Binding-site contacts:
Ligand atom O5 contacts residue HIS104 of chain 22.B at 3.1 Å.
Ligand atom O5 contacts residue ASN154 of chain 22.A at 2.3 Å (h-bond).
Ligand atom C2 contacts residue ASN154 of chain 22.A at 2.4 Å.
Ligand atom C3 contacts residue ASN154 of chain 22.A at 3.8 Å.
Ligand atom C1 contacts residue ASN154 of chain 22.A at 1.4 Å.
Ligand atom C1 contacts residue HIS104 of chain 22.B at 3.7 Å.
Ligand atom C5 contacts residue ASN154 of chain 22.A at 3.6 Å.
Ligand atom C8 contacts residue ASN154 of chain 22.A at 3.7 Å.
Ligand atom C8 contacts residue HIS104 of chain 22.B at 4.5 Å.
Ligand atom C7 contacts residue ASN154 of chain 22.A at 3.4 Å.
Ligand atom O7 contacts residue ASN154 of chain 22.A at 3.4 Å (h-bond).
Ligand atom N2 contacts residue ASN154 of chain 22.A at 2.9 Å (h-bond).
Ligand atom C5 contacts residue HIS104 of chain 22.B at 3.2 Å.
Ligand atom C4 contacts residue HIS104 of chain 22.B at 4.5 Å.
Ligand atom C6 contacts residue HIS104 of chain 22.B at 3.5 Å.
Ligand atom C6 contacts residue VAL250 of chain 22.B at 4.3 Å (hydrophobic).
Ligand atom C4 contacts residue ASN154 of chain 22.A at 4.2 Å.

Sequence of chain 22.A:
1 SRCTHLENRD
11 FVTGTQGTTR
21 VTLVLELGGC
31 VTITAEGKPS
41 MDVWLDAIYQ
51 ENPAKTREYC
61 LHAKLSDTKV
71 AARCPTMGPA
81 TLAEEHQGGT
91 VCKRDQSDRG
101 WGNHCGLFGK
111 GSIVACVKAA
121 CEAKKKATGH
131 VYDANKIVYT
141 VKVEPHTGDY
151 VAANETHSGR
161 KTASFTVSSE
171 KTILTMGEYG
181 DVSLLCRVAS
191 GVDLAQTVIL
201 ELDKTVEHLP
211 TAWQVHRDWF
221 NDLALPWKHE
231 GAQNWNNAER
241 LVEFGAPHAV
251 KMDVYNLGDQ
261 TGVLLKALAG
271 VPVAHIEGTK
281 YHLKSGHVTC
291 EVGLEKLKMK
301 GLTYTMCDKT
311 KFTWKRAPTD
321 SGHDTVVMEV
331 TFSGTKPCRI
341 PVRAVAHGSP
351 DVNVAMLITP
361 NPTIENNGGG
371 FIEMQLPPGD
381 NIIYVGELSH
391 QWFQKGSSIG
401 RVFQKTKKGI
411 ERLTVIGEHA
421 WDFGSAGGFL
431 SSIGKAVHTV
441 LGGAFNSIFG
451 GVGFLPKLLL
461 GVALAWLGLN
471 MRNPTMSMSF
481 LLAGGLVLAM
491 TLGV

A protein and the small-molecule ligand that binds it are described below.
Small molecule (SMILES): CC(=O)N[C@H]1[C@H](O[C@H]2[C@H](O)[C@@H](NC(C)=O)CO[C@@H]2CO[C@@H]2O[C@@H](C)[C@@H](O)[C@@H](O)[C@@H]2O)O[C@H](CO)[C@@H](O)[C@@H]1O

Sequence of chain 22.B:
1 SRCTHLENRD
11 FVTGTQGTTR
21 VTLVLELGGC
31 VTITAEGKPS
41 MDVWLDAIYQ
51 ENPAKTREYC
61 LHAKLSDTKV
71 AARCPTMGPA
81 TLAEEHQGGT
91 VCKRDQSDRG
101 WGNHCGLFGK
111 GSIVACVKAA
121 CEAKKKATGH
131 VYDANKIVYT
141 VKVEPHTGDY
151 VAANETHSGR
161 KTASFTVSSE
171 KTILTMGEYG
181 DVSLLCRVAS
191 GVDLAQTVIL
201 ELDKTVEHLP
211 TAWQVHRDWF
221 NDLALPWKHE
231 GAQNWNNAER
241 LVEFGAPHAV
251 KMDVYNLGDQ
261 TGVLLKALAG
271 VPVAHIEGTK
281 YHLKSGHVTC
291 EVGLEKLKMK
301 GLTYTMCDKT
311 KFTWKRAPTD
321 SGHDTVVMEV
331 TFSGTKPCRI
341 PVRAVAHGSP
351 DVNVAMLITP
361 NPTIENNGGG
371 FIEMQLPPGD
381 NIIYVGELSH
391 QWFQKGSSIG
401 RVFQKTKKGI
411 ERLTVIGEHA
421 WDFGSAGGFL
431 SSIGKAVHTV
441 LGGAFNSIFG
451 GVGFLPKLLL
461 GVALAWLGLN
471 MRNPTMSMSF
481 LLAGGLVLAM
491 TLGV